Sequence of chain 1.A:
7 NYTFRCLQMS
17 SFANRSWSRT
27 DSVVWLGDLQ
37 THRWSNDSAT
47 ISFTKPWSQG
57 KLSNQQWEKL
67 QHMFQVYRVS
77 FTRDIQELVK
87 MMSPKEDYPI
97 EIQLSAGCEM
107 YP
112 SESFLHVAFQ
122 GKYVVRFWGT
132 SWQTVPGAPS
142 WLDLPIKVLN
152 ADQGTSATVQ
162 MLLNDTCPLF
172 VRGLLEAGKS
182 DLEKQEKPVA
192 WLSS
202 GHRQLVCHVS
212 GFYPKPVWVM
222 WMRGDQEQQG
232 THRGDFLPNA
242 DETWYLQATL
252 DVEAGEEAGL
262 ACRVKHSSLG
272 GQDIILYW

Binding-site contacts:
Ligand atom C3 contacts residue GLY130 of chain 1.A at 3.6 Å.
Ligand atom C2 contacts residue ASN165 of chain 1.A at 2.5 Å.
Ligand atom C5 contacts residue ASN165 of chain 1.A at 3.6 Å.
Ligand atom O5 contacts residue GLY130 of chain 1.A at 2.9 Å (h-bond).
Ligand atom O4 contacts residue GLY130 of chain 1.A at 3.2 Å.
Ligand atom O3 contacts residue GLU113 of chain 1.A at 3.7 Å.
Ligand atom C7 contacts residue ASN165 of chain 1.A at 3.1 Å.
Ligand atom C5 contacts residue GLY130 of chain 1.A at 3.7 Å.
Ligand atom C8 contacts residue GLN161 of chain 1.A at 3.6 Å.
Ligand atom C6 contacts residue ASN165 of chain 1.A at 3.7 Å.
Ligand atom C5 contacts residue GLY130 of chain 1.A at 3.8 Å.
Ligand atom C2 contacts residue TRP129 of chain 1.A at 3.7 Å (hydrophobic).
Ligand atom O7 contacts residue ASN165 of chain 1.A at 2.9 Å (h-bond).
Ligand atom O3 contacts residue GLN161 of chain 1.A at 3.8 Å.
Ligand atom N2 contacts residue ASN165 of chain 1.A at 2.9 Å (h-bond).
Ligand atom C7 contacts residue GLY130 of chain 1.A at 3.6 Å.
Ligand atom O5 contacts residue ASN165 of chain 1.A at 2.4 Å (h-bond).
Ligand atom C3 contacts residue SER114 of chain 1.A at 3.9 Å.
Ligand atom C8 contacts residue TRP129 of chain 1.A at 3.5 Å (hydrophobic).
Ligand atom O4 contacts residue SER114 of chain 1.A at 2.7 Å (h-bond).
Ligand atom C7 contacts residue GLN161 of chain 1.A at 3.8 Å.
Ligand atom C4 contacts residue SER114 of chain 1.A at 3.6 Å.
Ligand atom C3 contacts residue ASN165 of chain 1.A at 3.8 Å.
Ligand atom O2 contacts residue TRP129 of chain 1.A at 3.9 Å.
Ligand atom O3 contacts residue SER114 of chain 1.A at 2.9 Å (h-bond).
Ligand atom C6 contacts residue LEU164 of chain 1.A at 3.9 Å (hydrophobic).
Ligand atom O5 contacts residue THR131 of chain 1.A at 3.5 Å.
Ligand atom C1 contacts residue ASN165 of chain 1.A at 1.4 Å.
Ligand atom C2 contacts residue GLN161 of chain 1.A at 3.9 Å.
Ligand atom N2 contacts residue GLN161 of chain 1.A at 3.0 Å (h-bond).
Ligand atom O3 contacts residue THR131 of chain 1.A at 3.6 Å.
Ligand atom N2 contacts residue GLY130 of chain 1.A at 3.9 Å.
Ligand atom O7 contacts residue GLY130 of chain 1.A at 3.5 Å.
Ligand atom C6 contacts residue GLY130 of chain 1.A at 3.6 Å.
Ligand atom C5 contacts residue ASN165 of chain 1.A at 3.5 Å.
Ligand atom O6 contacts residue THR131 of chain 1.A at 3.8 Å.
Ligand atom C3 contacts residue GLN161 of chain 1.A at 3.8 Å.
Ligand atom O4 contacts residue TRP129 of chain 1.A at 3.5 Å.
Ligand atom C4 contacts residue ASN165 of chain 1.A at 3.9 Å.
Ligand atom C4 contacts residue GLY130 of chain 1.A at 3.8 Å.

The small molecule below binds the protein below.
Small molecule (SMILES): CC(=O)N[C@H]1[C@H](O[C@H]2[C@H](O)[C@@H](NC(C)=O)CO[C@@H]2CO[C@@H]2O[C@@H](C)[C@@H](O)[C@@H](O)[C@@H]2O)O[C@H](CO)[C@@H](O[C@@H]2O[C@H](CO[C@H]3O[C@H](CO)[C@@H](O)[C@H](O)[C@@H]3O)[C@@H](O)[C@H](O[C@H]3O[C@H](CO)[C@@H](O)[C@H](O)[C@@H]3O)[C@@H]2O)[C@@H]1O